Binding-site contacts:
Ligand atom O contacts residue ASN129 of chain 1.A at 3.0 Å (h-bond).
Ligand atom CB contacts residue CYS208 of chain 1.A at 4.1 Å (hydrophobic).
Ligand atom OXT contacts residue TYR204 of chain 1.A at 4.4 Å.
Ligand atom CA contacts residue GLN76 of chain 1.A at 3.5 Å.
Ligand atom OD contacts residue GLN76 of chain 1.A at 3.2 Å.
Ligand atom CA contacts residue GLU173 of chain 1.A at 4.0 Å.
Ligand atom C contacts residue TYR204 of chain 1.A at 3.6 Å (hydrophobic).
Ligand atom C contacts residue ASN129 of chain 1.A at 3.4 Å.
Ligand atom CE contacts residue LYS80 of chain 1.A at 3.7 Å.
Ligand atom O contacts residue GLU173 of chain 1.A at 4.4 Å.
Ligand atom OD contacts residue SER77 of chain 1.A at 3.1 Å (h-bond).
Ligand atom CD contacts residue GLN76 of chain 1.A at 4.0 Å.
Ligand atom OD contacts residue TYR256 of chain 1.A at 3.5 Å (h-bond).
Ligand atom CD contacts residue GLY273 of chain 1.A at 4.4 Å.
Ligand atom CE contacts residue TYR256 of chain 1.A at 2.2 Å (hydrophobic).
Ligand atom N contacts residue GLU173 of chain 1.A at 2.8 Å (salt-bridge).
Ligand atom O contacts residue TYR204 of chain 1.A at 2.6 Å (h-bond).
Ligand atom CD contacts residue VAL274 of chain 1.A at 3.7 Å (hydrophobic).
Ligand atom CB contacts residue GLN76 of chain 1.A at 3.5 Å.
Ligand atom CD contacts residue TYR256 of chain 1.A at 2.8 Å (hydrophobic).
Ligand atom C contacts residue ASN180 of chain 1.A at 3.9 Å.
Ligand atom CD contacts residue SER77 of chain 1.A at 2.3 Å.
Ligand atom CG contacts residue SER77 of chain 1.A at 3.2 Å.
Ligand atom OD contacts residue GLY273 of chain 1.A at 3.4 Å.
Ligand atom CB contacts residue SER77 of chain 1.A at 3.6 Å.
Ligand atom OXT contacts residue ASN180 of chain 1.A at 3.9 Å.
Ligand atom OD contacts residue VAL274 of chain 1.A at 2.6 Å (h-bond).
Ligand atom CE contacts residue SER77 of chain 1.A at 1.3 Å.
Ligand atom CA contacts residue TYR204 of chain 1.A at 4.2 Å (hydrophobic).
Ligand atom N contacts residue GLN76 of chain 1.A at 2.8 Å (h-bond).
Ligand atom CE contacts residue VAL274 of chain 1.A at 4.3 Å (hydrophobic).
Ligand atom CB contacts residue TYR204 of chain 1.A at 3.9 Å (hydrophobic).
Ligand atom CG contacts residue TYR256 of chain 1.A at 3.5 Å (hydrophobic).
Ligand atom C contacts residue GLU173 of chain 1.A at 4.2 Å.
Ligand atom O contacts residue ASN180 of chain 1.A at 3.3 Å (h-bond).
Ligand atom CG contacts residue GLN76 of chain 1.A at 4.4 Å.
Ligand atom CG contacts residue VAL274 of chain 1.A at 3.9 Å (hydrophobic).
Ligand atom OXT contacts residue ASN129 of chain 1.A at 3.1 Å (h-bond).
Ligand atom N contacts residue CYS208 of chain 1.A at 3.8 Å.
Ligand atom CE contacts residue SER272 of chain 1.A at 4.4 Å.

The small molecule below binds the protein below.
Small molecule (SMILES): CC(=O)CC[C@H](N)C(=O)O

Sequence of chain 1.A:
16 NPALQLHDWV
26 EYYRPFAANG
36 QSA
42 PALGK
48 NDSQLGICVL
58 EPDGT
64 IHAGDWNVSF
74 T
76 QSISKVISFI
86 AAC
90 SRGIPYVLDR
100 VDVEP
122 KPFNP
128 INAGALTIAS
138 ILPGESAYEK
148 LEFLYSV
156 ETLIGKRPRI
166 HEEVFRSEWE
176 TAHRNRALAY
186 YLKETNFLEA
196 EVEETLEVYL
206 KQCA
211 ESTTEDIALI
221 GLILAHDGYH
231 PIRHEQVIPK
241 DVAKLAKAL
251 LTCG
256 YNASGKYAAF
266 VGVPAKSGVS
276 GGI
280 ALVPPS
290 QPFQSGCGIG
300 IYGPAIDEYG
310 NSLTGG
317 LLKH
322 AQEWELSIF